A protein and the small-molecule ligand that binds it are described below.
Small molecule (SMILES): CC(=O)N[C@H]1CO[C@H](CO[C@H]2O[C@@H](C)[C@@H](O)[C@@H](O)[C@@H]2O)[C@@H](O)[C@@H]1O

Sequence of chain 1.A:
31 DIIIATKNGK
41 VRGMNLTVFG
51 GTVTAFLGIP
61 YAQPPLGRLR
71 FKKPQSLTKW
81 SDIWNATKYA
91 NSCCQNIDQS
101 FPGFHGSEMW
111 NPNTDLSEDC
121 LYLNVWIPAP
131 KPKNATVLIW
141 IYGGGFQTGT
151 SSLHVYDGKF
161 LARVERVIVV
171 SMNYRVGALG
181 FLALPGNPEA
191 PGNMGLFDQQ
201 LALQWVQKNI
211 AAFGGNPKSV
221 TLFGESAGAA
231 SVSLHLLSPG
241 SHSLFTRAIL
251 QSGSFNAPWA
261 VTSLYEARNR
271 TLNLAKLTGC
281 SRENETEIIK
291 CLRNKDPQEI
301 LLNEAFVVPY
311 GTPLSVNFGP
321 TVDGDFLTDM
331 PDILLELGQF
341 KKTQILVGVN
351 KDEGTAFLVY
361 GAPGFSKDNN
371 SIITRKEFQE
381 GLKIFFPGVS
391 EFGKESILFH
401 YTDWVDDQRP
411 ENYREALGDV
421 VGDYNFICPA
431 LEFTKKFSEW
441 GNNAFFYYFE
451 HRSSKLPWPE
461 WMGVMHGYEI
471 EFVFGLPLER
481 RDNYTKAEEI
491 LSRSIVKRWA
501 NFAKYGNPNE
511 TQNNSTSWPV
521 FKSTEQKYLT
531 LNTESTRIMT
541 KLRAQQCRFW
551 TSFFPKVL

Binding-site contacts:
Ligand atom C8 contacts residue ASP82 of chain 1.A at 3.1 Å.
Ligand atom N2 contacts residue ASN85 of chain 1.A at 3.0 Å (h-bond).
Ligand atom C7 contacts residue ASP82 of chain 1.A at 4.2 Å.
Ligand atom C6 contacts residue ARG42 of chain 1.A at 4.0 Å.
Ligand atom C7 contacts residue ILE83 of chain 1.A at 4.0 Å (hydrophobic).
Ligand atom C4 contacts residue ASP31 of chain 1.A at 4.2 Å.
Ligand atom C5 contacts residue ARG42 of chain 1.A at 3.7 Å.
Ligand atom C8 contacts residue ILE83 of chain 1.A at 3.5 Å (hydrophobic).
Ligand atom C3 contacts residue ARG42 of chain 1.A at 4.1 Å.
Ligand atom C5 contacts residue ASN85 of chain 1.A at 3.7 Å.
Ligand atom C7 contacts residue ASN85 of chain 1.A at 3.9 Å.
Ligand atom O7 contacts residue ASN85 of chain 1.A at 4.4 Å.
Ligand atom C3 contacts residue ASN85 of chain 1.A at 3.9 Å.
Ligand atom C2 contacts residue ASN85 of chain 1.A at 2.6 Å.
Ligand atom C1 contacts residue ARG42 of chain 1.A at 4.2 Å.
Ligand atom C1 contacts residue ASN85 of chain 1.A at 1.5 Å.
Ligand atom C1 contacts residue ILE83 of chain 1.A at 4.5 Å (hydrophobic).
Ligand atom O5 contacts residue ASN85 of chain 1.A at 2.4 Å (h-bond).
Ligand atom C4 contacts residue ARG42 of chain 1.A at 4.2 Å.
Ligand atom C4 contacts residue ASN85 of chain 1.A at 4.3 Å.
Ligand atom N2 contacts residue ILE83 of chain 1.A at 3.4 Å (h-bond).
Ligand atom C2 contacts residue ILE83 of chain 1.A at 4.5 Å (hydrophobic).